Binding-site contacts:
Ligand atom C7 contacts residue ASP73 of chain 1.G at 4.1 Å.
Ligand atom O6 contacts residue THR78 of chain 1.G at 3.4 Å.
Ligand atom O7 contacts residue ASN76 of chain 1.G at 2.8 Å (h-bond).
Ligand atom C8 contacts residue ASP73 of chain 1.G at 4.3 Å.
Ligand atom N2 contacts residue ASN76 of chain 1.G at 2.9 Å (h-bond).
Ligand atom O5 contacts residue THR78 of chain 1.G at 3.6 Å.
Ligand atom C2 contacts residue ASN76 of chain 1.G at 2.5 Å.
Ligand atom C5 contacts residue ASN76 of chain 1.G at 3.6 Å.
Ligand atom C8 contacts residue ASN76 of chain 1.G at 4.3 Å.
Ligand atom C5 contacts residue THR78 of chain 1.G at 4.4 Å.
Ligand atom C1 contacts residue ASN76 of chain 1.G at 1.4 Å.
Ligand atom O5 contacts residue ASN76 of chain 1.G at 2.4 Å (h-bond).
Ligand atom C6 contacts residue THR78 of chain 1.G at 3.9 Å.
Ligand atom C1 contacts residue THR78 of chain 1.G at 4.1 Å.
Ligand atom C3 contacts residue ASN76 of chain 1.G at 3.8 Å.
Ligand atom C4 contacts residue ASN76 of chain 1.G at 4.2 Å.
Ligand atom C7 contacts residue ASN76 of chain 1.G at 3.1 Å.
Ligand atom O7 contacts residue ASP73 of chain 1.G at 3.4 Å (salt-bridge).
Ligand atom O5 contacts residue TYR80 of chain 1.G at 4.3 Å.

This protein binds this small molecule.
Small molecule (SMILES): CC(=O)N[C@@H]1[C@@H](O)[C@H](O)[C@@H](CO)O[C@H]1O

Sequence of chain 1.G:
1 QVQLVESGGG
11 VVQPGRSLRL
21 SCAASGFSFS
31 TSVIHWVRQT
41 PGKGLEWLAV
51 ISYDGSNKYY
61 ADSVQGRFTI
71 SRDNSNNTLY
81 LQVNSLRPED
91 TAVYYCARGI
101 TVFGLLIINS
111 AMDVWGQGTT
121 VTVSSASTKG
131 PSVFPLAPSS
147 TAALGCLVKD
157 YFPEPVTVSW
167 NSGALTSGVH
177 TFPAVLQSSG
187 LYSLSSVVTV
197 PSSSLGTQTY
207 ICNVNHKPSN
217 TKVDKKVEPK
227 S